Binding-site contacts:
Ligand atom C4 contacts residue ASN793 of chain 1.B at 4.2 Å.
Ligand atom O7 contacts residue ASN793 of chain 1.B at 4.0 Å.
Ligand atom C2 contacts residue ASN793 of chain 1.B at 2.5 Å.
Ligand atom C3 contacts residue ASN793 of chain 1.B at 3.8 Å.
Ligand atom C7 contacts residue ASN793 of chain 1.B at 3.5 Å.
Ligand atom C8 contacts residue ASN793 of chain 1.B at 3.8 Å.
Ligand atom C1 contacts residue ASN793 of chain 1.B at 1.4 Å.
Ligand atom O5 contacts residue ASN793 of chain 1.B at 2.4 Å (h-bond).
Ligand atom C1 contacts residue SER795 of chain 1.B at 3.2 Å.
Ligand atom C5 contacts residue ASN793 of chain 1.B at 3.7 Å.
Ligand atom N2 contacts residue ASN793 of chain 1.B at 2.8 Å (h-bond).
Ligand atom C5 contacts residue SER795 of chain 1.B at 3.9 Å.
Ligand atom C2 contacts residue SER795 of chain 1.B at 4.5 Å.
Ligand atom O5 contacts residue SER795 of chain 1.B at 3.5 Å (h-bond).

The small molecule below binds the protein below.
Small molecule (SMILES): CC(=O)N[C@@H]1[C@@H](O)[C@H](O)[C@@H](CO)O[C@H]1O

Sequence of chain 1.B:
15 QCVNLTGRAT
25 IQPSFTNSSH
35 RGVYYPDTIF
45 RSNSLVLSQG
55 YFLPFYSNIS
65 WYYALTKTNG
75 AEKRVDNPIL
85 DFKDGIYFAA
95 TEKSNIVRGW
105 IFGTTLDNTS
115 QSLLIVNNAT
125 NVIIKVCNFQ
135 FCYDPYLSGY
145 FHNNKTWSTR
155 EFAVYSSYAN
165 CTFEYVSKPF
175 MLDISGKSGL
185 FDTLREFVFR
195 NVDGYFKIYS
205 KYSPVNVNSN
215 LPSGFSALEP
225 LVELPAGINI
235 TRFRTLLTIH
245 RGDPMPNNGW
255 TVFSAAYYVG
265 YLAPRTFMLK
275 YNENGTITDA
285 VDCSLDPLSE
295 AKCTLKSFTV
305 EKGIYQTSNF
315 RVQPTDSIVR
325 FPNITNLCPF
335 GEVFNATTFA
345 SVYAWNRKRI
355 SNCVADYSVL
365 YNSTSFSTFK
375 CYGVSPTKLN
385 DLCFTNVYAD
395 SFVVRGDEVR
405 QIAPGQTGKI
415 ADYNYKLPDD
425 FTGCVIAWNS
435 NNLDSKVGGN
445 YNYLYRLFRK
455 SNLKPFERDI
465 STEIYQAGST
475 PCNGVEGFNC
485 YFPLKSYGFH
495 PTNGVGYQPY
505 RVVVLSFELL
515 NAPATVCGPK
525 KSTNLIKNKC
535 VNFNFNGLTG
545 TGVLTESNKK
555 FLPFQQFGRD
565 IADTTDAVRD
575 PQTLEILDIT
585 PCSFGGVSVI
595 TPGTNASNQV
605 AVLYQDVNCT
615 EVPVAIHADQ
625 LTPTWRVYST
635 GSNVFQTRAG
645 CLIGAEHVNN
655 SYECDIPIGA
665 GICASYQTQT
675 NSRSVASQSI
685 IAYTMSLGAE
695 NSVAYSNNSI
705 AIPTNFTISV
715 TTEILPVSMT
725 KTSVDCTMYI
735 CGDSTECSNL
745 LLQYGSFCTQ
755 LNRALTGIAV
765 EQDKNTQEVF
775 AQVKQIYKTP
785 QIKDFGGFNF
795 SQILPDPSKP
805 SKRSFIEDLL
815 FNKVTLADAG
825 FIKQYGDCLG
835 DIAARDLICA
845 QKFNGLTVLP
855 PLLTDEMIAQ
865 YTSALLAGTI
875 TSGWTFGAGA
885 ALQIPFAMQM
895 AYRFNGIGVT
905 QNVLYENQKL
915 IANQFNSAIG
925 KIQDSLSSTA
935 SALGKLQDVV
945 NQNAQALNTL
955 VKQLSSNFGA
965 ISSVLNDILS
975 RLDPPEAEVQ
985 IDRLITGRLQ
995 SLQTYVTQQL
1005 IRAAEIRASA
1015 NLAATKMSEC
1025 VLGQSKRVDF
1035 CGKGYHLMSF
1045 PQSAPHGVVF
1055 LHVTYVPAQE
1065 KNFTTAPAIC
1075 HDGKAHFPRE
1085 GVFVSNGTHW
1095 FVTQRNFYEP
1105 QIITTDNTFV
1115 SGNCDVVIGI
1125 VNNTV